Binding-site contacts:
Ligand atom C6 contacts residue GLU69 of chain 3.D at 4.4 Å.
Ligand atom C3 contacts residue ASN279 of chain 3.C at 3.8 Å.
Ligand atom C1 contacts residue VAL291 of chain 3.C at 3.5 Å (hydrophobic).
Ligand atom C4 contacts residue ASN279 of chain 3.C at 4.2 Å.
Ligand atom N2 contacts residue ASN279 of chain 3.C at 2.9 Å (h-bond).
Ligand atom N2 contacts residue VAL291 of chain 3.C at 3.6 Å.
Ligand atom C1 contacts residue ASN279 of chain 3.C at 1.4 Å.
Ligand atom C8 contacts residue VAL291 of chain 3.C at 4.3 Å (hydrophobic).
Ligand atom O5 contacts residue ASN292 of chain 3.C at 3.8 Å.
Ligand atom C5 contacts residue VAL291 of chain 3.C at 4.5 Å (hydrophobic).
Ligand atom C8 contacts residue GLU69 of chain 3.D at 3.6 Å.
Ligand atom O7 contacts residue ASN279 of chain 3.C at 3.0 Å (h-bond).
Ligand atom C8 contacts residue LYS293 of chain 3.C at 3.8 Å.
Ligand atom C7 contacts residue VAL291 of chain 3.C at 4.5 Å (hydrophobic).
Ligand atom C1 contacts residue ASN292 of chain 3.C at 4.1 Å.
Ligand atom C8 contacts residue ASN279 of chain 3.C at 4.4 Å.
Ligand atom C7 contacts residue ASN279 of chain 3.C at 3.2 Å.
Ligand atom C5 contacts residue ASN292 of chain 3.C at 3.8 Å.
Ligand atom O5 contacts residue VAL291 of chain 3.C at 4.4 Å.
Ligand atom C6 contacts residue ASN292 of chain 3.C at 4.0 Å.
Ligand atom C3 contacts residue VAL291 of chain 3.C at 4.2 Å (hydrophobic).
Ligand atom C5 contacts residue ASN279 of chain 3.C at 3.6 Å.
Ligand atom C2 contacts residue ASN279 of chain 3.C at 2.5 Å.
Ligand atom O5 contacts residue ASN279 of chain 3.C at 2.4 Å (h-bond).
Ligand atom C2 contacts residue VAL291 of chain 3.C at 3.9 Å (hydrophobic).
Ligand atom C8 contacts residue SER39 of chain 3.C at 3.6 Å.

Sequence of chain 3.C:
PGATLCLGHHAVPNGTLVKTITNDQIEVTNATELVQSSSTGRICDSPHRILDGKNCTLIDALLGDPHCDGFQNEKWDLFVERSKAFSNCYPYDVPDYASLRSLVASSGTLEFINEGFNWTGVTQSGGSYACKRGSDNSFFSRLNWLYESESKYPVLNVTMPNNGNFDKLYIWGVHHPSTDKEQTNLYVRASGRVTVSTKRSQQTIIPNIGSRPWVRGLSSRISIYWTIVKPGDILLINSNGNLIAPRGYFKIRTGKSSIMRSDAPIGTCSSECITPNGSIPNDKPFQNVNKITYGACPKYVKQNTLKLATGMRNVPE

Sequence of chain 3.D:
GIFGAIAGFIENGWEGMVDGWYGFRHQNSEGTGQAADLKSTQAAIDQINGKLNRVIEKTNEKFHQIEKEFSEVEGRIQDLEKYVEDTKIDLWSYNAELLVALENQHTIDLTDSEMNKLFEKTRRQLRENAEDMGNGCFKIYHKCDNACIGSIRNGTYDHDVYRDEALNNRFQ

A protein and the small-molecule ligand that binds it are described below.
Small molecule (SMILES): CC(=O)N[C@H]1[C@H](O[C@H]2[C@H](O)[C@@H](NC(C)=O)CO[C@@H]2CO)O[C@H](CO)[C@@H](O[C@@H]2O[C@H](CO)[C@@H](O)[C@H](O)[C@@H]2O)[C@@H]1O